Binding-site contacts:
Ligand atom C2 contacts residue THR156 of chain 2.C at 4.2 Å.
Ligand atom C8 contacts residue THR156 of chain 2.C at 4.0 Å.
Ligand atom N2 contacts residue ASN154 of chain 2.C at 3.8 Å.
Ligand atom C8 contacts residue ASN154 of chain 2.C at 3.6 Å.
Ligand atom C1 contacts residue ASN154 of chain 2.C at 3.4 Å.
Ligand atom O6 contacts residue MET151 of chain 2.C at 3.4 Å.
Ligand atom N2 contacts residue THR156 of chain 2.C at 3.6 Å (h-bond).
Ligand atom C6 contacts residue MET151 of chain 2.C at 4.5 Å (hydrophobic).
Ligand atom C7 contacts residue THR156 of chain 2.C at 3.9 Å.
Ligand atom C7 contacts residue ASN154 of chain 2.C at 3.3 Å.
Ligand atom C2 contacts residue ASN154 of chain 2.C at 3.5 Å.
Ligand atom O7 contacts residue ASN154 of chain 2.C at 2.6 Å (h-bond).
Ligand atom O5 contacts residue ASN154 of chain 2.C at 4.0 Å.
Ligand atom C1 contacts residue THR156 of chain 2.C at 3.6 Å.

Sequence of chain 2.C:
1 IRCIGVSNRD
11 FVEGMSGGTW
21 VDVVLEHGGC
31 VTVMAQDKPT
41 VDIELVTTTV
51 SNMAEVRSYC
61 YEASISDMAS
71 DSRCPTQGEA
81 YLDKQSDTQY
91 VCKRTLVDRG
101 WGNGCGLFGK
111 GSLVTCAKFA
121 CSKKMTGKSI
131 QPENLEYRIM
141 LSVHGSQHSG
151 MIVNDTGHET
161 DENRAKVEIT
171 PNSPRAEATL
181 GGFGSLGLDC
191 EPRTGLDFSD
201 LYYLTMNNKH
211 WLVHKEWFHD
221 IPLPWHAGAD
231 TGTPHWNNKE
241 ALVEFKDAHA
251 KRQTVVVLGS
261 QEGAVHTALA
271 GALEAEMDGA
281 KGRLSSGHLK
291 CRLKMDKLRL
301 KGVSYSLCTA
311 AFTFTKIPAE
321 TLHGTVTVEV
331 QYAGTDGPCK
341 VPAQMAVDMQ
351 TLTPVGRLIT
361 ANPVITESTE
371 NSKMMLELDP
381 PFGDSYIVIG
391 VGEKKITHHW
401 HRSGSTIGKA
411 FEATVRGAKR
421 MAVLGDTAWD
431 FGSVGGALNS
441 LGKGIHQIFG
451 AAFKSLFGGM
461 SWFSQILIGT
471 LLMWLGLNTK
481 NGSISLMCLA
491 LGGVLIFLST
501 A

The protein below binds the small molecule below.
Small molecule (SMILES): CC(=O)N[C@H]1[C@H](O[C@H]2[C@H](O)[C@@H](NC(C)=O)CO[C@@H]2CO)O[C@H](CO)[C@@H](O)[C@@H]1O